Binding-site contacts:
Ligand atom N2 contacts residue ASN282 of chain 1.A at 2.9 Å (h-bond).
Ligand atom C7 contacts residue ASN282 of chain 1.A at 3.8 Å.
Ligand atom C4 contacts residue ASN282 of chain 1.A at 4.2 Å.
Ligand atom C1 contacts residue ASN282 of chain 1.A at 1.4 Å.
Ligand atom O5 contacts residue ASN282 of chain 1.A at 2.4 Å (h-bond).
Ligand atom C8 contacts residue ASN280 of chain 1.A at 4.1 Å.
Ligand atom O7 contacts residue ASN282 of chain 1.A at 4.3 Å.
Ligand atom C5 contacts residue ASN282 of chain 1.A at 3.7 Å.
Ligand atom C8 contacts residue GLU281 of chain 1.A at 3.4 Å.
Ligand atom C2 contacts residue ASN282 of chain 1.A at 2.4 Å.
Ligand atom C3 contacts residue ASN282 of chain 1.A at 3.8 Å.

Sequence of chain 1.A:
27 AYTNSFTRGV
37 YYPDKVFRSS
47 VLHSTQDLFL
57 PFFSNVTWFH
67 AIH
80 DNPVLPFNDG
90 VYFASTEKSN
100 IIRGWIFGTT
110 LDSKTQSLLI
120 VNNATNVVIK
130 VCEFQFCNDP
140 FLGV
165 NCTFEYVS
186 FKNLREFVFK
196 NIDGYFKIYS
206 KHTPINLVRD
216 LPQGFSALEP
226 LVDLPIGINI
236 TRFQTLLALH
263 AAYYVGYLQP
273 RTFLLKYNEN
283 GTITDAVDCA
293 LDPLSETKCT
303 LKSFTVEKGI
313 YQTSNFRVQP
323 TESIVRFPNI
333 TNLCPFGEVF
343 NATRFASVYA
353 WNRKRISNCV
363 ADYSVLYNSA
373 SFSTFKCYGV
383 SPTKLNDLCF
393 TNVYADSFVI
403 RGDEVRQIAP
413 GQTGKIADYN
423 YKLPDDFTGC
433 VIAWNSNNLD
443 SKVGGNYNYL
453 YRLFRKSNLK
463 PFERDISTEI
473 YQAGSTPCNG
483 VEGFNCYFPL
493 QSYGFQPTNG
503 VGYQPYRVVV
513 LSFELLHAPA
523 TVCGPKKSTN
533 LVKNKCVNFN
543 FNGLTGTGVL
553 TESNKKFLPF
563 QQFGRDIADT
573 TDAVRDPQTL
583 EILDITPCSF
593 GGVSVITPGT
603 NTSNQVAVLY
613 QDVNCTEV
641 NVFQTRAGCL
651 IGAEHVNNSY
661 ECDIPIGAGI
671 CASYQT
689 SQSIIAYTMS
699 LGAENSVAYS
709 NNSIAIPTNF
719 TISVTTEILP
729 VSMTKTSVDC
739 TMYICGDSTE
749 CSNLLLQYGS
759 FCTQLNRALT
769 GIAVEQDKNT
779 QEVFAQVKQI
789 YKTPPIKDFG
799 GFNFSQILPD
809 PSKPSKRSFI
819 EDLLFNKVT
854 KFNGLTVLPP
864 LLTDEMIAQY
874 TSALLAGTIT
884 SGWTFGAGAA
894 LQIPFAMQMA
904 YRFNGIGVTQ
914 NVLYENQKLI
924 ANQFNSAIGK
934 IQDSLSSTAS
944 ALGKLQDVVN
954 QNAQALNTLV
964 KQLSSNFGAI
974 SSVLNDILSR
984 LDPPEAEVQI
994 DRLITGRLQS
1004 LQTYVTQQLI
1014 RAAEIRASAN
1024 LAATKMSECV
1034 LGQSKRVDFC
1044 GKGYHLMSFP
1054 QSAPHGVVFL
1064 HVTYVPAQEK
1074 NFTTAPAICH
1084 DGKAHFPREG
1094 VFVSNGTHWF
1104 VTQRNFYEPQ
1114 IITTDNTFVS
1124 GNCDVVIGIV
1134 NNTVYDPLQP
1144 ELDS

The small molecule below binds the protein below.
Small molecule (SMILES): CC(=O)N[C@@H]1[C@@H](O)[C@H](O)[C@@H](CO)O[C@H]1O